Binding-site contacts:
Ligand atom NH1 contacts residue THR88 of chain 18.A at 3.8 Å.
Ligand atom CA contacts residue SER86 of chain 18.A at 4.0 Å.
Ligand atom C contacts residue THR88 of chain 18.A at 4.2 Å.
Ligand atom C contacts residue LYS98 of chain 18.A at 3.7 Å.
Ligand atom CB contacts residue SER233 of chain 17.C at 4.1 Å.
Ligand atom CD2 contacts residue ILE84 of chain 18.A at 3.9 Å (hydrophobic).
Ligand atom CD1 contacts residue ILE84 of chain 18.A at 4.0 Å (hydrophobic).
Ligand atom CA contacts residue LYS234 of chain 17.C at 2.5 Å.
Ligand atom CZ contacts residue PHE100 of chain 18.A at 4.1 Å (hydrophobic).
Ligand atom CD contacts residue SER86 of chain 18.A at 3.5 Å.
Ligand atom NE contacts residue SER86 of chain 18.A at 3.6 Å.
Ligand atom O contacts residue LYS98 of chain 18.A at 3.8 Å.
Ligand atom CD contacts residue ASN101 of chain 18.A at 3.2 Å.
Ligand atom NH2 contacts residue PHE100 of chain 18.A at 2.8 Å (h-bond).
Ligand atom C contacts residue SER86 of chain 18.A at 3.6 Å.
Ligand atom CZ contacts residue LEU87 of chain 18.A at 4.2 Å (hydrophobic).
Ligand atom NH1 contacts residue LYS98 of chain 18.A at 3.7 Å.
Ligand atom N contacts residue SER233 of chain 17.C at 3.0 Å (h-bond).
Ligand atom CG contacts residue SER86 of chain 18.A at 4.2 Å.
Ligand atom N contacts residue LYS234 of chain 17.C at 3.6 Å.
Ligand atom O contacts residue LYS234 of chain 17.C at 3.4 Å.
Ligand atom CA contacts residue SER233 of chain 17.C at 3.6 Å.
Ligand atom O contacts residue SER86 of chain 18.A at 2.8 Å (h-bond).
Ligand atom CZ contacts residue SER86 of chain 18.A at 3.2 Å.
Ligand atom CZ contacts residue LYS98 of chain 18.A at 3.7 Å.
Ligand atom NH2 contacts residue SER86 of chain 18.A at 3.5 Å (h-bond).
Ligand atom O contacts residue THR88 of chain 18.A at 3.7 Å.
Ligand atom NH2 contacts residue LYS98 of chain 18.A at 2.7 Å (salt-bridge).
Ligand atom NH1 contacts residue LEU87 of chain 18.A at 3.9 Å.
Ligand atom NE contacts residue ASN101 of chain 18.A at 3.0 Å (h-bond).
Ligand atom NH2 contacts residue LYS97 of chain 18.A at 3.6 Å (salt-bridge).
Ligand atom CB contacts residue LYS234 of chain 17.C at 3.9 Å.
Ligand atom N contacts residue SER86 of chain 18.A at 4.0 Å.
Ligand atom CZ contacts residue ASN101 of chain 18.A at 3.7 Å.
Ligand atom N contacts residue LYS234 of chain 17.C at 1.5 Å.
Ligand atom CB contacts residue SER86 of chain 18.A at 3.9 Å.
Ligand atom NH1 contacts residue SER86 of chain 18.A at 3.4 Å (h-bond).
Ligand atom C contacts residue LYS234 of chain 17.C at 3.0 Å.
Ligand atom NH2 contacts residue LEU87 of chain 18.A at 3.9 Å.
Ligand atom NH2 contacts residue ASN101 of chain 18.A at 3.7 Å.

Sequence of chain 18.A:
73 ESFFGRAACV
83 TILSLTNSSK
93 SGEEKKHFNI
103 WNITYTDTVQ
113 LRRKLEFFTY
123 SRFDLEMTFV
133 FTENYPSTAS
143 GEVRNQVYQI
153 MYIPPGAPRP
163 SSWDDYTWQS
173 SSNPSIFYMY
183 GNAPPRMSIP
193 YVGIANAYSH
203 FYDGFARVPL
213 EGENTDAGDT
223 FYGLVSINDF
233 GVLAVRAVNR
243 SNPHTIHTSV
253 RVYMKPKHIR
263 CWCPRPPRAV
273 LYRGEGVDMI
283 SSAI

A protein and the small-molecule ligand that binds it are described below.
Small molecule (SMILES): CC[C@H](C)[C@H](NC(=O)[C@@H](N)CC(C)C)C(=O)NCC(=O)N[C@@H](CCCN=C(N)N)C(=O)N[C@H](C=O)[C@@H](C)O

Sequence of chain 17.C:
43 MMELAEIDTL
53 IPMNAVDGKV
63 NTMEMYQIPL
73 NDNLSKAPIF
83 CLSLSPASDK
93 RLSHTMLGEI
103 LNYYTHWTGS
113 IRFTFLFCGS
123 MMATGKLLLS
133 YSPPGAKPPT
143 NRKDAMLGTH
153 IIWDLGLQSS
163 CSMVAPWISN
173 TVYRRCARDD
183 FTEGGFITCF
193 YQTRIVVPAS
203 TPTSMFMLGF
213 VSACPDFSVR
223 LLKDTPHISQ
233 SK